Binding-site contacts:
Ligand atom O contacts residue ILE455 of chain 2.A at 3.5 Å.
Ligand atom CG contacts residue SER456 of chain 2.A at 2.9 Å.
Ligand atom CD contacts residue TYR126 of chain 2.A at 3.2 Å (hydrophobic).
Ligand atom O contacts residue ARG198 of chain 2.A at 3.5 Å (salt-bridge).
Ligand atom CE3 contacts residue GLN210 of chain 2.A at 3.5 Å.
Ligand atom N contacts residue ARG198 of chain 2.A at 2.9 Å (salt-bridge).
Ligand atom NH1 contacts residue ASP197 of chain 2.A at 3.4 Å (salt-bridge).
Ligand atom NZ contacts residue ASP203 of chain 2.A at 2.9 Å (salt-bridge).
Ligand atom C contacts residue PHE199 of chain 2.A at 3.4 Å (hydrophobic).
Ligand atom CZ contacts residue ARG198 of chain 2.A at 3.5 Å.
Ligand atom NE contacts residue ARG198 of chain 2.A at 3.5 Å (salt-bridge).
Ligand atom CE1 contacts residue GLN210 of chain 2.A at 3.6 Å.
Ligand atom CZ2 contacts residue ARG198 of chain 2.A at 3.4 Å.
Ligand atom NH2 contacts residue THR127 of chain 2.A at 2.7 Å (h-bond).
Ligand atom O contacts residue PHE199 of chain 2.A at 3.4 Å.
Ligand atom NH2 contacts residue ASP181 of chain 2.A at 3.1 Å (salt-bridge).
Ligand atom CG1 contacts residue GLN210 of chain 2.A at 3.2 Å.
Ligand atom CB contacts residue VAL206 of chain 2.A at 3.5 Å (hydrophobic).
Ligand atom NH1 contacts residue HIS123 of chain 2.A at 3.1 Å (h-bond).
Ligand atom CD contacts residue ASP433 of chain 2.A at 3.5 Å.
Ligand atom CB contacts residue PRO201 of chain 2.A at 3.4 Å (hydrophobic).
Ligand atom CB contacts residue ARG198 of chain 2.A at 3.2 Å.
Ligand atom O contacts residue TYR200 of chain 2.A at 3.1 Å (h-bond).
Ligand atom CA contacts residue ARG198 of chain 2.A at 3.5 Å.
Ligand atom CE3 contacts residue ARG198 of chain 2.A at 3.3 Å.
Ligand atom NH2 contacts residue ASP433 of chain 2.A at 3.5 Å (salt-bridge).
Ligand atom NH2 contacts residue ARG198 of chain 2.A at 2.8 Å (salt-bridge).
Ligand atom NH1 contacts residue TYR126 of chain 2.A at 3.3 Å.
Ligand atom O contacts residue ASP197 of chain 2.A at 3.4 Å.
Ligand atom CD2 contacts residue ASP203 of chain 2.A at 3.5 Å.
Ligand atom O contacts residue ASP433 of chain 2.A at 2.9 Å (salt-bridge).
Ligand atom CB contacts residue GLU459 of chain 2.A at 3.5 Å.
Ligand atom CD1 contacts residue GLN210 of chain 2.A at 3.3 Å.
Ligand atom N contacts residue PHE199 of chain 2.A at 3.5 Å.
Ligand atom CB contacts residue ASP433 of chain 2.A at 3.4 Å.
Ligand atom NE contacts residue PHE199 of chain 2.A at 3.5 Å.
Ligand atom O contacts residue HIS452 of chain 2.A at 3.2 Å.
Ligand atom CD2 contacts residue GLN210 of chain 2.A at 3.4 Å.
Ligand atom N contacts residue ASP197 of chain 2.A at 3.1 Å (salt-bridge).
Ligand atom O contacts residue ARG198 of chain 2.A at 3.2 Å (salt-bridge).

Sequence of chain 2.A:
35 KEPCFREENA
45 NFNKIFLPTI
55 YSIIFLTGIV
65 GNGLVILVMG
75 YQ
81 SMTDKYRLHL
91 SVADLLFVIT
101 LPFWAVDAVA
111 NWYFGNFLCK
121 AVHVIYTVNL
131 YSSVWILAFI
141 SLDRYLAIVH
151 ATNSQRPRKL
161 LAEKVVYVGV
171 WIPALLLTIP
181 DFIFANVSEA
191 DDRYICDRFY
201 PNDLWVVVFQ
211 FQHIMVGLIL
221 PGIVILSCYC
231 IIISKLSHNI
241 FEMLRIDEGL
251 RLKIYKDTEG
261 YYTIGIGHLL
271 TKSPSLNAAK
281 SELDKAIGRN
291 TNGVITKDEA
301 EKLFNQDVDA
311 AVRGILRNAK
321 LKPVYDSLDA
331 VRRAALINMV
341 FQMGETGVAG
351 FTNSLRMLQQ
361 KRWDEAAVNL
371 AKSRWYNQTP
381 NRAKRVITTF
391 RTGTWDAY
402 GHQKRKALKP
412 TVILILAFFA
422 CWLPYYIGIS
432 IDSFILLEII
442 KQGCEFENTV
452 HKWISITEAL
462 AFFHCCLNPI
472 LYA

A small-molecule ligand and the protein it binds are described below.
Small molecule (SMILES): NCCCC[C@@H]1NC(=O)[C@H](CCC(N)=O)NC(=O)[C@H](Cc2ccc(O)cc2)NC(=O)[C@@H](NC(=O)[C@H](Cc2cccc3ccccc23)NC(=O)[C@H](CCCN=C(N)N)NC(=O)[C@@H](N)CCCN=C(N)N)CSSC[C@@H](C(=O)N[C@@H](CCCN=C(N)N)C(=O)NCC(=O)N2CCC[C@@H]2C(=O)O)NC(=O)[C@H](CCCNC(N)=O)NC(=O)[C@H](CCCN=C(N)N)NC(=O)[C@H](Cc2ccc(O)cc2)NC(=O)[C@@H]2CCCN2C(=O)[C@H]2CCCN2C1=O